Sequence of chain 1.B:
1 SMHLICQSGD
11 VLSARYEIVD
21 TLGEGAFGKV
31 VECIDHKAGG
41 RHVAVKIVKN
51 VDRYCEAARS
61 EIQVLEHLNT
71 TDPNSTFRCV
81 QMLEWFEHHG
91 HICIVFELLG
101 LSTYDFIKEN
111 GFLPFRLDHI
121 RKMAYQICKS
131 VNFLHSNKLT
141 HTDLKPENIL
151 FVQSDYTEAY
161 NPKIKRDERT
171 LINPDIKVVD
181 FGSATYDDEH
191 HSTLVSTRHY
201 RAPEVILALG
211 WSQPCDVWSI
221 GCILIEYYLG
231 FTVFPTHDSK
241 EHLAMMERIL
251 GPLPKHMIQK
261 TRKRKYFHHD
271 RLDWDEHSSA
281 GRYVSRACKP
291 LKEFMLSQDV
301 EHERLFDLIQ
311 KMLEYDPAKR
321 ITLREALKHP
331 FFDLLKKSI

A protein and the small-molecule ligand that binds it are described below.
Small molecule (SMILES): O=C(O)c1ccc2cc1OCCOCCNc1ccn3ncc-2c3n1

Binding-site contacts:
Ligand atom C contacts residue PHE96 of chain 1.B at 3.9 Å (hydrophobic).
Ligand atom N2 contacts residue LEU99 of chain 1.B at 2.9 Å (h-bond).
Ligand atom O3 contacts residue LYS46 of chain 1.B at 2.8 Å (salt-bridge).
Ligand atom O contacts residue ASP180 of chain 1.B at 3.0 Å (salt-bridge).
Ligand atom C13 contacts residue LEU150 of chain 1.B at 3.5 Å (hydrophobic).
Ligand atom O2 contacts residue GLU147 of chain 1.B at 3.7 Å.
Ligand atom O3 contacts residue GLU61 of chain 1.B at 3.6 Å.
Ligand atom N2 contacts residue LEU98 of chain 1.B at 3.8 Å.
Ligand atom O3 contacts residue ASP180 of chain 1.B at 3.4 Å.
Ligand atom C7 contacts residue VAL179 of chain 1.B at 3.7 Å (hydrophobic).
Ligand atom C14 contacts residue ALA44 of chain 1.B at 3.4 Å (hydrophobic).
Ligand atom O contacts residue GLU61 of chain 1.B at 2.5 Å (salt-bridge).
Ligand atom C15 contacts residue LEU99 of chain 1.B at 3.4 Å (hydrophobic).
Ligand atom N2 contacts residue GLU97 of chain 1.B at 3.7 Å.
Ligand atom C7 contacts residue ASN148 of chain 1.B at 3.8 Å.
Ligand atom N1 contacts residue LEU150 of chain 1.B at 3.5 Å.
Ligand atom C9 contacts residue GLU147 of chain 1.B at 3.9 Å.
Ligand atom C1 contacts residue VAL179 of chain 1.B at 3.8 Å (hydrophobic).
Ligand atom O contacts residue PHE96 of chain 1.B at 3.2 Å.
Ligand atom C2 contacts residue VAL179 of chain 1.B at 3.9 Å (hydrophobic).
Ligand atom C3 contacts residue PHE96 of chain 1.B at 3.7 Å (hydrophobic).
Ligand atom C10 contacts residue LEU22 of chain 1.B at 3.7 Å (hydrophobic).
Ligand atom C contacts residue LYS46 of chain 1.B at 3.7 Å.
Ligand atom C11 contacts residue LEU150 of chain 1.B at 3.9 Å (hydrophobic).
Ligand atom C15 contacts residue GLY100 of chain 1.B at 3.4 Å.
Ligand atom C11 contacts residue LEU22 of chain 1.B at 3.9 Å (hydrophobic).
Ligand atom C12 contacts residue LEU150 of chain 1.B at 3.3 Å (hydrophobic).
Ligand atom C14 contacts residue LEU99 of chain 1.B at 3.9 Å (hydrophobic).
Ligand atom C contacts residue ASP180 of chain 1.B at 3.4 Å.
Ligand atom N contacts residue LEU22 of chain 1.B at 3.6 Å.
Ligand atom C8 contacts residue VAL30 of chain 1.B at 3.9 Å (hydrophobic).
Ligand atom N3 contacts residue LEU150 of chain 1.B at 3.6 Å.
Ligand atom C contacts residue GLU61 of chain 1.B at 3.4 Å.
Ligand atom C15 contacts residue LEU22 of chain 1.B at 3.9 Å (hydrophobic).
Ligand atom C13 contacts residue ALA44 of chain 1.B at 3.9 Å (hydrophobic).
Ligand atom N3 contacts residue LEU99 of chain 1.B at 3.9 Å.
Ligand atom C16 contacts residue GLY100 of chain 1.B at 3.4 Å.
Ligand atom N2 contacts residue ALA44 of chain 1.B at 3.7 Å.
Ligand atom C14 contacts residue GLU97 of chain 1.B at 3.4 Å.
Ligand atom C2 contacts residue PHE96 of chain 1.B at 3.4 Å (hydrophobic).